Binding-site contacts:
Ligand atom C15 contacts residue GLU267 of chain 1.B at 3.7 Å.
Ligand atom C21 contacts residue PHE263 of chain 1.B at 3.8 Å (hydrophobic).
Ligand atom O2 contacts residue GLN506 of chain 1.B at 3.3 Å (h-bond).
Ligand atom C17 contacts residue LEU318 of chain 1.B at 3.8 Å (hydrophobic).
Ligand atom O2 contacts residue PHE85 of chain 1.B at 3.4 Å.
Ligand atom C3 contacts residue ALA314 of chain 1.B at 3.6 Å (hydrophobic).
Ligand atom O1 contacts residue LEU89 of chain 1.B at 3.2 Å.
Ligand atom C23 contacts residue GLN500 of chain 1.B at 3.8 Å.
Ligand atom C18 contacts residue LEU507 of chain 1.B at 3.8 Å (hydrophobic).
Ligand atom C23 contacts residue VAL328 of chain 1.B at 3.6 Å (hydrophobic).
Ligand atom C14 contacts residue HIS271 of chain 1.B at 3.6 Å.
Ligand atom C12 contacts residue HIS276 of chain 1.B at 3.4 Å.
Ligand atom C15 contacts residue LEU318 of chain 1.B at 3.8 Å (hydrophobic).
Ligand atom C11 contacts residue HIS276 of chain 1.B at 3.5 Å.
Ligand atom C13 contacts residue HIS276 of chain 1.B at 3.4 Å.
Ligand atom O3 contacts residue ALA314 of chain 1.B at 3.5 Å.
Ligand atom C15 contacts residue HIS271 of chain 1.B at 3.8 Å.
Ligand atom O1 contacts residue GLN506 of chain 1.B at 2.5 Å (h-bond).
Ligand atom C16 contacts residue LEU318 of chain 1.B at 3.8 Å (hydrophobic).
Ligand atom O3 contacts residue LEU318 of chain 1.B at 3.8 Å.
Ligand atom C23 contacts residue VAL329 of chain 1.B at 3.9 Å (hydrophobic).
Ligand atom C14 contacts residue HIS276 of chain 1.B at 3.7 Å.
Ligand atom C9 contacts residue GLN506 of chain 1.B at 3.5 Å.
Ligand atom C23 contacts residue ILE324 of chain 1.B at 3.9 Å (hydrophobic).
Ligand atom C11 contacts residue ALA314 of chain 1.B at 3.7 Å (hydrophobic).
Ligand atom C9 contacts residue LEU89 of chain 1.B at 3.5 Å (hydrophobic).
Ligand atom C4 contacts residue ARG313 of chain 1.B at 3.6 Å.
Ligand atom C18 contacts residue GLU267 of chain 1.B at 3.7 Å.
Ligand atom C3 contacts residue ARG313 of chain 1.B at 3.7 Å.
Ligand atom C19 contacts residue GLU267 of chain 1.B at 3.8 Å.
Ligand atom C14 contacts residue LEU272 of chain 1.B at 3.9 Å (hydrophobic).
Ligand atom C16 contacts residue HIS271 of chain 1.B at 3.8 Å.
Ligand atom O1 contacts residue ILE503 of chain 1.B at 3.6 Å.
Ligand atom C20 contacts residue ILE503 of chain 1.B at 3.7 Å (hydrophobic).
Ligand atom C1 contacts residue LEU507 of chain 1.B at 3.7 Å (hydrophobic).
Ligand atom C10 contacts residue ILE310 of chain 1.B at 3.7 Å (hydrophobic).
Ligand atom C17 contacts residue GLU267 of chain 1.B at 3.4 Å.
Ligand atom C16 contacts residue GLU267 of chain 1.B at 3.5 Å.
Ligand atom O2 contacts residue LEU89 of chain 1.B at 3.5 Å.
Ligand atom C22 contacts residue ILE324 of chain 1.B at 3.7 Å (hydrophobic).

Sequence of chain 1.B:
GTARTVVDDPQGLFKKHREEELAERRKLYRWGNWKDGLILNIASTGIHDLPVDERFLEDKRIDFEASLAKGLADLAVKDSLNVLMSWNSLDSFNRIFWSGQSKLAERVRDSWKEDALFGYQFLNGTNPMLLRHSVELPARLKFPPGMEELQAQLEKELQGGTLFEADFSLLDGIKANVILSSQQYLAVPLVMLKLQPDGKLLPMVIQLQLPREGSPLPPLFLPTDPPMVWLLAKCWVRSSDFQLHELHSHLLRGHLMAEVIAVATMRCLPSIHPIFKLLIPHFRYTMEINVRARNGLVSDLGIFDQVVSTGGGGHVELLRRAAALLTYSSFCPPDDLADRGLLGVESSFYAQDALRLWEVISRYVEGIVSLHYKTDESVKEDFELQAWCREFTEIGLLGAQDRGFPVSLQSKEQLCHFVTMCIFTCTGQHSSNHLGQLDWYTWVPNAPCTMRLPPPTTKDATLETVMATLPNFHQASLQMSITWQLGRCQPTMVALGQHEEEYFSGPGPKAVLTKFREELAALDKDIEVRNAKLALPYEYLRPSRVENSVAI

This protein binds this small molecule.
Small molecule (SMILES): CCCCCCCCCCC#CCOCc1ccc(CCC(=O)O)cc1